Binding-site contacts:
Ligand atom C2 contacts residue TRP93 of chain 1.B at 4.0 Å (hydrophobic).
Ligand atom C1 contacts residue ZN1 of chain 1.H at 3.3 Å.
Ligand atom S contacts residue HIS120 of chain 1.B at 4.0 Å.
Ligand atom C9 contacts residue ASN220 of chain 1.B at 3.7 Å.
Ligand atom S contacts residue ASP124 of chain 1.B at 3.6 Å (salt-bridge).
Ligand atom C1 contacts residue ZN1 of chain 1.G at 3.5 Å.
Ligand atom O1 contacts residue ASN220 of chain 1.B at 4.0 Å.
Ligand atom C5 contacts residue HIS250 of chain 1.B at 3.3 Å.
Ligand atom C1 contacts residue ASP124 of chain 1.B at 3.6 Å.
Ligand atom C8 contacts residue ASN220 of chain 1.B at 4.2 Å.
Ligand atom C6 contacts residue VAL73 of chain 1.B at 3.9 Å (hydrophobic).
Ligand atom C2 contacts residue HIS250 of chain 1.B at 4.4 Å.
Ligand atom S contacts residue CYS208 of chain 1.B at 3.7 Å.
Ligand atom S contacts residue HIS122 of chain 1.B at 3.5 Å (h-bond).
Ligand atom C2 contacts residue ZN1 of chain 1.H at 4.0 Å.
Ligand atom C6 contacts residue HIS250 of chain 1.B at 3.7 Å.
Ligand atom C3 contacts residue MET67 of chain 1.B at 4.5 Å (hydrophobic).
Ligand atom C1 contacts residue HIS250 of chain 1.B at 4.5 Å.
Ligand atom S contacts residue ZN1 of chain 1.G at 2.3 Å.
Ligand atom C3 contacts residue TRP93 of chain 1.B at 3.8 Å (hydrophobic).
Ligand atom O2 contacts residue ASN220 of chain 1.B at 3.0 Å.
Ligand atom O3 contacts residue MET67 of chain 1.B at 3.4 Å.
Ligand atom O3 contacts residue ASN220 of chain 1.B at 4.4 Å.
Ligand atom C1 contacts residue HIS122 of chain 1.B at 3.9 Å.
Ligand atom C2 contacts residue ASP124 of chain 1.B at 4.2 Å.
Ligand atom C5 contacts residue VAL73 of chain 1.B at 3.9 Å (hydrophobic).
Ligand atom S contacts residue ZN1 of chain 1.H at 2.3 Å.
Ligand atom S contacts residue HIS250 of chain 1.B at 3.8 Å.
Ligand atom N contacts residue HIS250 of chain 1.B at 4.2 Å.
Ligand atom S contacts residue HIS189 of chain 1.B at 3.2 Å (h-bond).

A protein and the small-molecule ligand that binds it are described below.
Small molecule (SMILES): C[C@H](CS)C(=O)N1CCC[C@H]1C(=O)O

Sequence of chain 1.B:
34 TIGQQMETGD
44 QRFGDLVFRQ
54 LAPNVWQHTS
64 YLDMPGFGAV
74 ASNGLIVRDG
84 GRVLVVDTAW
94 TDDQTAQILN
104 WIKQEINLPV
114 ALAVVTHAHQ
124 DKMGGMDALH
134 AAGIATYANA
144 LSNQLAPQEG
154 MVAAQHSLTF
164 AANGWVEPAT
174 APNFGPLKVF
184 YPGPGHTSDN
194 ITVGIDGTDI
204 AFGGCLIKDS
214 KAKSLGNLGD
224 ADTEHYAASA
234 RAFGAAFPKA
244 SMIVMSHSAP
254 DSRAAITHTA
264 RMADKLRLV